Binding-site contacts:
Ligand atom C15 contacts residue MET121 of chain 1.A at 3.8 Å (hydrophobic).
Ligand atom C18 contacts residue MET83 of chain 1.A at 3.9 Å (hydrophobic).
Ligand atom C18 contacts residue THR218 of chain 1.A at 3.1 Å.
Ligand atom C1 contacts residue GLY49 of chain 1.A at 3.9 Å.
Ligand atom C17 contacts residue THR218 of chain 1.A at 3.7 Å.
Ligand atom C12 contacts residue MET236 of chain 1.A at 3.8 Å (hydrophobic).
Ligand atom C17 contacts residue LEU42 of chain 1.A at 3.9 Å (hydrophobic).
Ligand atom C4 contacts residue PHE105 of chain 1.A at 3.5 Å (hydrophobic).
Ligand atom C11 contacts residue LEU45 of chain 1.A at 3.3 Å (hydrophobic).
Ligand atom C3 contacts residue GLN52 of chain 1.A at 3.9 Å.
Ligand atom C1 contacts residue LEU45 of chain 1.A at 3.8 Å (hydrophobic).
Ligand atom C6 contacts residue MET128 of chain 1.A at 3.5 Å (hydrophobic).
Ligand atom C16 contacts residue LEU42 of chain 1.A at 4.0 Å (hydrophobic).
Ligand atom O3 contacts residue PHE105 of chain 1.A at 3.7 Å.
Ligand atom C2 contacts residue GLN52 of chain 1.A at 3.5 Å.
Ligand atom C9 contacts residue LEU45 of chain 1.A at 4.0 Å (hydrophobic).
Ligand atom C3 contacts residue PHE105 of chain 1.A at 3.9 Å (hydrophobic).
Ligand atom O3 contacts residue GLN52 of chain 1.A at 3.4 Å (h-bond).
Ligand atom O17 contacts residue THR218 of chain 1.A at 2.7 Å (h-bond).
Ligand atom C3 contacts residue ARG93 of chain 1.A at 4.1 Å.
Ligand atom C11 contacts residue MET236 of chain 1.A at 3.8 Å (hydrophobic).
Ligand atom O3 contacts residue LEU48 of chain 1.A at 4.0 Å.
Ligand atom O17 contacts residue PHE232 of chain 1.A at 3.6 Å.
Ligand atom C15 contacts residue LEU214 of chain 1.A at 3.9 Å (hydrophobic).
Ligand atom C2 contacts residue MET86 of chain 1.A at 3.9 Å (hydrophobic).
Ligand atom C19 contacts residue MET86 of chain 1.A at 3.4 Å (hydrophobic).
Ligand atom C17 contacts residue ASN46 of chain 1.A at 3.3 Å.
Ligand atom C2 contacts residue LEU48 of chain 1.A at 3.8 Å (hydrophobic).
Ligand atom O3 contacts residue MET86 of chain 1.A at 4.0 Å.
Ligand atom C6 contacts residue PHE105 of chain 1.A at 4.0 Å (hydrophobic).
Ligand atom C13 contacts residue ASN46 of chain 1.A at 3.6 Å.
Ligand atom O3 contacts residue ARG93 of chain 1.A at 2.9 Å (salt-bridge).
Ligand atom C16 contacts residue PHE217 of chain 1.A at 3.6 Å (hydrophobic).
Ligand atom C12 contacts residue ASN46 of chain 1.A at 3.1 Å.
Ligand atom O17 contacts residue LEU221 of chain 1.A at 4.0 Å.
Ligand atom O3 contacts residue MET90 of chain 1.A at 3.5 Å.
Ligand atom C12 contacts residue LEU45 of chain 1.A at 3.5 Å (hydrophobic).
Ligand atom O17 contacts residue ASN46 of chain 1.A at 2.8 Å (h-bond).
Ligand atom C19 contacts residue TRP82 of chain 1.A at 4.0 Å (hydrophobic).
Ligand atom C13 contacts residue THR218 of chain 1.A at 4.0 Å.

Sequence of chain 1.A:
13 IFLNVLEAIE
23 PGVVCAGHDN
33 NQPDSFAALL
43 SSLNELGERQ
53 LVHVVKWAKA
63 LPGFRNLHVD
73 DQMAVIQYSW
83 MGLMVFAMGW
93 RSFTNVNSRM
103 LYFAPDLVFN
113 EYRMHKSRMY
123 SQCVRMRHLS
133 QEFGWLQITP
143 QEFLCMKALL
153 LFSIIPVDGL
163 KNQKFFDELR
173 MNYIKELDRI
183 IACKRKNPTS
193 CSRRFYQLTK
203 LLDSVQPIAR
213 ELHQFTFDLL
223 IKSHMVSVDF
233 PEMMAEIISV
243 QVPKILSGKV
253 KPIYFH

The small molecule below binds the protein below.
Small molecule (SMILES): C[C@]12CCC(=O)C[C@@H]1CC[C@@H]1[C@@H]2CC[C@]2(C)[C@@H](O)CC[C@@H]12